The protein below binds the small molecule below.
Small molecule (SMILES): CC(=O)N[C@@H]1[C@@H](O)[C@H](O)[C@@H](CO)O[C@H]1O

Binding-site contacts:
Ligand atom O7 contacts residue ASN120 of chain 1.E at 3.1 Å (h-bond).
Ligand atom C5 contacts residue THR122 of chain 1.E at 4.0 Å.
Ligand atom C8 contacts residue ASN120 of chain 1.E at 4.2 Å.
Ligand atom O5 contacts residue THR122 of chain 1.E at 4.0 Å.
Ligand atom C8 contacts residue GLU161 of chain 1.E at 4.4 Å.
Ligand atom C6 contacts residue ASN120 of chain 1.E at 4.4 Å.
Ligand atom N2 contacts residue THR122 of chain 1.E at 4.2 Å.
Ligand atom C6 contacts residue PRO124 of chain 1.E at 3.9 Å (hydrophobic).
Ligand atom O6 contacts residue ASN120 of chain 1.E at 3.8 Å.
Ligand atom N2 contacts residue ASN120 of chain 1.E at 2.8 Å (h-bond).
Ligand atom C3 contacts residue ASN120 of chain 1.E at 3.8 Å.
Ligand atom C7 contacts residue ASN120 of chain 1.E at 3.1 Å.
Ligand atom C8 contacts residue SER160 of chain 1.E at 3.2 Å.
Ligand atom C4 contacts residue ASN120 of chain 1.E at 4.3 Å.
Ligand atom O5 contacts residue ASN120 of chain 1.E at 2.4 Å (h-bond).
Ligand atom C5 contacts residue PRO124 of chain 1.E at 4.3 Å (hydrophobic).
Ligand atom O7 contacts residue HIS222 of chain 1.E at 4.2 Å.
Ligand atom C2 contacts residue ASN120 of chain 1.E at 2.5 Å.
Ligand atom C1 contacts residue ASN120 of chain 1.E at 1.4 Å.
Ligand atom C5 contacts residue ASN120 of chain 1.E at 3.7 Å.
Ligand atom C1 contacts residue THR122 of chain 1.E at 3.8 Å.

Sequence of chain 1.E:
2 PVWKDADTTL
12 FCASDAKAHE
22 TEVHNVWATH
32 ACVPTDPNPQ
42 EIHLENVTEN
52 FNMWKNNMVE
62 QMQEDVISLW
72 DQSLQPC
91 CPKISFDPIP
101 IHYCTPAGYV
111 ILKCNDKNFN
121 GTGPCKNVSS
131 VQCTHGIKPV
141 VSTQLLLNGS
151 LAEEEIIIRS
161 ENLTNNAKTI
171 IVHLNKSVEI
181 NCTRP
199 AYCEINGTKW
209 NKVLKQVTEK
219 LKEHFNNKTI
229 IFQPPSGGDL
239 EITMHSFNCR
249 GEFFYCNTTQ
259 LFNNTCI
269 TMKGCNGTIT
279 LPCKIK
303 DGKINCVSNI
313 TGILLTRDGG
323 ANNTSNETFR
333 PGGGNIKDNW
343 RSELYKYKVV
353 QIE